Sequence of chain 1.B:
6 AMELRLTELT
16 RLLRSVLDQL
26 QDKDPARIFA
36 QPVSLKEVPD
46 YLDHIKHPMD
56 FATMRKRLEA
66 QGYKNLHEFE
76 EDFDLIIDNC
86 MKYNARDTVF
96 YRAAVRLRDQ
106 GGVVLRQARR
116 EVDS

Binding-site contacts:
Ligand atom CBB contacts residue PHE95 of chain 1.B at 3.8 Å (hydrophobic).
Ligand atom CAC contacts residue ILE33 of chain 1.B at 3.6 Å (hydrophobic).
Ligand atom CAH contacts residue VAL38 of chain 1.B at 3.9 Å (hydrophobic).
Ligand atom CAJ contacts residue PHE95 of chain 1.B at 3.9 Å (hydrophobic).
Ligand atom CAY contacts residue GLN36 of chain 1.B at 3.2 Å.
Ligand atom CAI contacts residue PHE95 of chain 1.B at 3.8 Å (hydrophobic).
Ligand atom CAA contacts residue VAL38 of chain 1.B at 3.8 Å (hydrophobic).
Ligand atom CAQ contacts residue GLN36 of chain 1.B at 3.6 Å.
Ligand atom NAB contacts residue VAL38 of chain 1.B at 3.5 Å.
Ligand atom CAP contacts residue GLN36 of chain 1.B at 3.5 Å.
Ligand atom CAV contacts residue ALA31 of chain 1.B at 3.6 Å (hydrophobic).
Ligand atom CAT contacts residue GLN36 of chain 1.B at 3.4 Å.
Ligand atom OAE contacts residue ASN89 of chain 1.B at 2.8 Å (h-bond).
Ligand atom OAO contacts residue PRO37 of chain 1.B at 3.8 Å.
Ligand atom CAS contacts residue GLN36 of chain 1.B at 3.4 Å.
Ligand atom OAO contacts residue SER39 of chain 1.B at 2.9 Å (h-bond).
Ligand atom CAD contacts residue ASN89 of chain 1.B at 3.7 Å.
Ligand atom CAD contacts residue PHE95 of chain 1.B at 4.0 Å (hydrophobic).
Ligand atom CAW contacts residue ALA31 of chain 1.B at 3.9 Å (hydrophobic).
Ligand atom CAX contacts residue GLN36 of chain 1.B at 3.7 Å.
Ligand atom OBA contacts residue ILE33 of chain 1.B at 3.6 Å.
Ligand atom CAW contacts residue ARG32 of chain 1.B at 3.7 Å.
Ligand atom OAO contacts residue VAL38 of chain 1.B at 3.8 Å.
Ligand atom CAC contacts residue VAL38 of chain 1.B at 3.7 Å (hydrophobic).
Ligand atom CAL contacts residue PHE95 of chain 1.B at 3.9 Å (hydrophobic).
Ligand atom CAG contacts residue TYR88 of chain 1.B at 3.6 Å (hydrophobic).
Ligand atom OAE contacts residue CYS85 of chain 1.B at 3.9 Å.
Ligand atom CAG contacts residue ASN89 of chain 1.B at 3.6 Å.
Ligand atom CAD contacts residue VAL38 of chain 1.B at 3.9 Å (hydrophobic).
Ligand atom CAI contacts residue VAL43 of chain 1.B at 3.9 Å (hydrophobic).
Ligand atom NAB contacts residue PHE95 of chain 1.B at 3.8 Å.
Ligand atom OBA contacts residue PHE95 of chain 1.B at 3.5 Å.
Ligand atom CAR contacts residue GLN36 of chain 1.B at 3.5 Å.
Ligand atom CAW contacts residue ILE33 of chain 1.B at 4.0 Å (hydrophobic).
Ligand atom CAK contacts residue GLU42 of chain 1.B at 3.9 Å.
Ligand atom CAA contacts residue PHE95 of chain 1.B at 3.7 Å (hydrophobic).
Ligand atom CAC contacts residue PHE34 of chain 1.B at 3.7 Å (hydrophobic).
Ligand atom CAH contacts residue PHE95 of chain 1.B at 3.6 Å (hydrophobic).
Ligand atom CAV contacts residue ARG32 of chain 1.B at 3.7 Å.
Ligand atom CBB contacts residue ILE33 of chain 1.B at 3.5 Å (hydrophobic).

The small molecule below binds the protein below.
Small molecule (SMILES): Cc1cc2c(cc1N1C(=O)c3cccc4cccc(c34)C1=O)n(C)c(=O)n2C